A small-molecule ligand and the protein it binds are described below.
Small molecule (SMILES): CC(=O)N[C@H]1[C@H](O[C@H]2[C@H](O)[C@@H](NC(C)=O)CO[C@@H]2CO)O[C@H](CO)[C@@H](O[C@@H]2O[C@H](CO[C@H]3O[C@H](CO)[C@@H](O)[C@H](O)[C@@H]3O)[C@@H](O)[C@H](O[C@H]3O[C@H](CO)[C@@H](O)[C@H](O)[C@@H]3O[C@H]3O[C@H](CO)[C@@H](O)[C@H](O)[C@@H]3O)[C@@H]2O)[C@@H]1O

Sequence of chain 1.J:
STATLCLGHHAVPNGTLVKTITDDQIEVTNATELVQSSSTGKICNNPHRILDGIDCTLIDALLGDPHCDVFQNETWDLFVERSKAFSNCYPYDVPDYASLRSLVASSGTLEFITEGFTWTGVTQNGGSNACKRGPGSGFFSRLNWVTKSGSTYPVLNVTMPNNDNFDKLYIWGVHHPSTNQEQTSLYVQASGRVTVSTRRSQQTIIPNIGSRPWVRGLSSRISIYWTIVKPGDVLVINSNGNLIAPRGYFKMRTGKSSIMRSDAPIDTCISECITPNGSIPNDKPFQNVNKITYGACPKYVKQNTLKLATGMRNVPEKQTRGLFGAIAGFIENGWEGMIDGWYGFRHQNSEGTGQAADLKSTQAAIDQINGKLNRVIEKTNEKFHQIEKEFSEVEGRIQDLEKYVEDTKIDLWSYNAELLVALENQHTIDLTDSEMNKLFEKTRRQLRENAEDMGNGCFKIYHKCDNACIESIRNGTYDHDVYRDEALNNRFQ

Binding-site contacts:
Ligand atom C8 contacts residue TRP214 of chain 1.J at 4.1 Å (hydrophobic).
Ligand atom C5 contacts residue ASN157 of chain 1.K at 3.7 Å.
Ligand atom C7 contacts residue ASN157 of chain 1.K at 3.7 Å.
Ligand atom C6 contacts residue TRP214 of chain 1.J at 3.7 Å (hydrophobic).
Ligand atom C6 contacts residue THR159 of chain 1.K at 3.3 Å.
Ligand atom C3 contacts residue ASN157 of chain 1.K at 3.8 Å.
Ligand atom C2 contacts residue SER211 of chain 1.J at 4.0 Å.
Ligand atom N2 contacts residue TRP214 of chain 1.J at 3.4 Å.
Ligand atom C8 contacts residue SER211 of chain 1.J at 3.0 Å.
Ligand atom O5 contacts residue VAL158 of chain 1.K at 4.3 Å.
Ligand atom N2 contacts residue ASN157 of chain 1.K at 2.9 Å (h-bond).
Ligand atom N2 contacts residue SER211 of chain 1.J at 3.3 Å (h-bond).
Ligand atom O7 contacts residue ASN157 of chain 1.K at 3.7 Å.
Ligand atom C1 contacts residue SER211 of chain 1.J at 4.0 Å.
Ligand atom O6 contacts residue THR159 of chain 1.K at 3.5 Å.
Ligand atom C2 contacts residue ASN157 of chain 1.K at 2.4 Å.
Ligand atom C4 contacts residue ASN157 of chain 1.K at 4.2 Å.
Ligand atom C7 contacts residue SER211 of chain 1.J at 4.3 Å.
Ligand atom O5 contacts residue ASN157 of chain 1.K at 2.4 Å (h-bond).
Ligand atom O4 contacts residue TRP214 of chain 1.J at 4.1 Å.
Ligand atom C5 contacts residue TRP214 of chain 1.J at 3.8 Å (hydrophobic).
Ligand atom O7 contacts residue TRP214 of chain 1.J at 4.2 Å.
Ligand atom O6 contacts residue TRP214 of chain 1.J at 4.4 Å.
Ligand atom C1 contacts residue ASN157 of chain 1.K at 1.4 Å.
Ligand atom C6 contacts residue VAL158 of chain 1.K at 4.2 Å (hydrophobic).
Ligand atom C7 contacts residue TRP214 of chain 1.J at 3.8 Å (hydrophobic).
Ligand atom O2 contacts residue TRP214 of chain 1.J at 3.2 Å.
Ligand atom C2 contacts residue TRP214 of chain 1.J at 4.4 Å (hydrophobic).
Ligand atom C8 contacts residue SER219 of chain 1.J at 3.5 Å.
Ligand atom C3 contacts residue SER211 of chain 1.J at 4.1 Å.

Sequence of chain 1.K:
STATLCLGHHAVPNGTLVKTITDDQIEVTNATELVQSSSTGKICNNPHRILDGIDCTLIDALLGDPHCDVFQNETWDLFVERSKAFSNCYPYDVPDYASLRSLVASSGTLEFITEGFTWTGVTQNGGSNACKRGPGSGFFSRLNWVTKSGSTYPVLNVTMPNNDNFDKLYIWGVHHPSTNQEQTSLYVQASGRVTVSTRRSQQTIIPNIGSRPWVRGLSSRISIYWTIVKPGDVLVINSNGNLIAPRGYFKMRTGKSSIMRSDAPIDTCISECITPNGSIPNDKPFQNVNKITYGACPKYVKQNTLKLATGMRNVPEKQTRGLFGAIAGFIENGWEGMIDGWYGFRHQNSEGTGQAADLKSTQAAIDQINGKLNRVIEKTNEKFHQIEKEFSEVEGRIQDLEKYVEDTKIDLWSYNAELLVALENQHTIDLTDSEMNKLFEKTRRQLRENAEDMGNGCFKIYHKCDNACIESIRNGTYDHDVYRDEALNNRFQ